Sequence of chain 1.C:
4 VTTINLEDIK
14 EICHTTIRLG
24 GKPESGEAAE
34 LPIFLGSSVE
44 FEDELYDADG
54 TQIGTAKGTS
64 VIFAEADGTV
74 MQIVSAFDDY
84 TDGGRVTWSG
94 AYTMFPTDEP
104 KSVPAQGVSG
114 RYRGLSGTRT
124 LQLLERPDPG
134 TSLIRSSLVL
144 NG

Binding-site contacts:
Ligand atom C32 contacts residue LEU124 of chain 1.C at 4.2 Å (hydrophobic).
Ligand atom O01 contacts residue SER135 of chain 1.C at 2.8 Å (h-bond).
Ligand atom O26 contacts residue GLN75 of chain 1.C at 3.1 Å (h-bond).
Ligand atom O24 contacts residue GLN75 of chain 1.C at 3.3 Å (h-bond).
Ligand atom N36 contacts residue SER135 of chain 1.C at 4.2 Å.
Ligand atom C19 contacts residue ILE20 of chain 1.C at 3.5 Å (hydrophobic).
Ligand atom N36 contacts residue ILE137 of chain 1.C at 3.9 Å.
Ligand atom C33 contacts residue TYR95 of chain 1.C at 4.1 Å (hydrophobic).
Ligand atom O24 contacts residue VAL42 of chain 1.C at 4.0 Å.
Ligand atom O10 contacts residue LEU126 of chain 1.C at 4.2 Å.
Ligand atom C17 contacts residue ILE20 of chain 1.C at 4.2 Å (hydrophobic).
Ligand atom C14 contacts residue TYR95 of chain 1.C at 3.8 Å (hydrophobic).
Ligand atom C02 contacts residue SER135 of chain 1.C at 3.8 Å.
Ligand atom C13 contacts residue LYS104 of chain 1.C at 4.2 Å.
Ligand atom C20 contacts residue ILE20 of chain 1.C at 4.1 Å (hydrophobic).
Ligand atom O01 contacts residue ARG129 of chain 1.C at 4.0 Å.
Ligand atom C13 contacts residue THR100 of chain 1.C at 3.7 Å.
Ligand atom C14 contacts residue MET97 of chain 1.C at 3.5 Å (hydrophobic).
Ligand atom C06 contacts residue ILE20 of chain 1.C at 3.7 Å (hydrophobic).
Ligand atom C28 contacts residue ILE137 of chain 1.C at 4.1 Å (hydrophobic).
Ligand atom C32 contacts residue TYR95 of chain 1.C at 3.3 Å (hydrophobic).
Ligand atom C30 contacts residue PHE44 of chain 1.C at 3.8 Å (hydrophobic).
Ligand atom O26 contacts residue TYR95 of chain 1.C at 3.2 Å (h-bond).
Ligand atom C35 contacts residue LEU126 of chain 1.C at 3.9 Å (hydrophobic).
Ligand atom C21 contacts residue ILE36 of chain 1.A at 4.1 Å (hydrophobic).
Ligand atom C14 contacts residue LYS104 of chain 1.C at 4.0 Å.
Ligand atom C20 contacts residue ILE65 of chain 1.C at 4.2 Å (hydrophobic).
Ligand atom C35 contacts residue ILE137 of chain 1.C at 3.5 Å (hydrophobic).
Ligand atom C21 contacts residue ILE20 of chain 1.C at 3.8 Å (hydrophobic).
Ligand atom C25 contacts residue GLN75 of chain 1.C at 4.3 Å.
Ligand atom O01 contacts residue THR18 of chain 1.C at 3.8 Å.
Ligand atom C29 contacts residue LEU124 of chain 1.C at 3.9 Å (hydrophobic).
Ligand atom C12 contacts residue LEU126 of chain 1.C at 4.1 Å (hydrophobic).
Ligand atom C06 contacts residue ARG129 of chain 1.C at 3.5 Å.
Ligand atom C22 contacts residue ILE36 of chain 1.A at 4.2 Å (hydrophobic).
Ligand atom C09 contacts residue LEU126 of chain 1.C at 4.1 Å (hydrophobic).
Ligand atom C09 contacts residue THR100 of chain 1.C at 4.1 Å.
Ligand atom C31 contacts residue TYR95 of chain 1.C at 3.7 Å (hydrophobic).
Ligand atom O10 contacts residue THR100 of chain 1.C at 3.0 Å.
Ligand atom C30 contacts residue TYR95 of chain 1.C at 4.3 Å (hydrophobic).

Sequence of chain 1.A:
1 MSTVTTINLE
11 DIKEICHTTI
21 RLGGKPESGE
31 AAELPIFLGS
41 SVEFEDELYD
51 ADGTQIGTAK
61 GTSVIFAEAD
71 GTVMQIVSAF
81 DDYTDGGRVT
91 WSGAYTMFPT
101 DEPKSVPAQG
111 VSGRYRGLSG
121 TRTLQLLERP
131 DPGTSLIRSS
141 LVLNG

The small molecule below binds the protein below.
Small molecule (SMILES): CC[C@@H]1C[C@@]2(C)C=C(C)[C@@H](C)C[C@]23NC(=O)C(=C3O)C(=O)[C@@]2(C)[C@@H]3CCC[C@H](O)[C@H]3C=C[C@H]2C[C@H]1O